This protein binds this small molecule.
Small molecule (SMILES): CCO/N=C/c1ccc(OCC[C@@H](C)CCN2CCN(c3ccncc3)C2=O)cc1

Sequence of chain 25.A:
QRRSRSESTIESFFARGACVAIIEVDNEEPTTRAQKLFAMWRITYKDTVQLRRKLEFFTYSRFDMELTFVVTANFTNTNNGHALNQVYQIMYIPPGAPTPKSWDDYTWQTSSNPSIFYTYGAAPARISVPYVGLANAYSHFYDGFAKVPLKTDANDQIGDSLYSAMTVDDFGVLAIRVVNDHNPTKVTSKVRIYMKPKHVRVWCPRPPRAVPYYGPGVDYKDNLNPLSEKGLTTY

Sequence of chain 25.C:
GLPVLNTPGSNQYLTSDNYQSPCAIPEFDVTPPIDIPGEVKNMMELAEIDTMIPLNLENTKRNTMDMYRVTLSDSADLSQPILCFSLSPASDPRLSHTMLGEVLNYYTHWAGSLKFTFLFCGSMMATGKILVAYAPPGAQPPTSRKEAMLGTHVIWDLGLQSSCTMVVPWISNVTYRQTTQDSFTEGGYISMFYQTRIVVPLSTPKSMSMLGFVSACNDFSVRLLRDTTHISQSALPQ

Binding-site contacts:
Ligand atom CAA contacts residue PRO179 of chain 25.A at 3.3 Å (hydrophobic).
Ligand atom OAC contacts residue PHE236 of chain 25.A at 3.5 Å.
Ligand atom CAR contacts residue TYR203 of chain 25.A at 3.7 Å (hydrophobic).
Ligand atom CAA contacts residue SER180 of chain 25.A at 3.6 Å.
Ligand atom CAN contacts residue ILE108 of chain 25.A at 3.7 Å (hydrophobic).
Ligand atom NBD contacts residue TYR110 of chain 25.A at 3.4 Å.
Ligand atom CAA contacts residue ILE155 of chain 25.A at 3.8 Å (hydrophobic).
Ligand atom NBD contacts residue PHE236 of chain 25.A at 3.6 Å.
Ligand atom CAB contacts residue TYR203 of chain 25.A at 3.6 Å (hydrophobic).
Ligand atom CAH contacts residue TYR110 of chain 25.A at 3.6 Å (hydrophobic).
Ligand atom CAJ contacts residue LEU132 of chain 25.A at 3.3 Å (hydrophobic).
Ligand atom CAE contacts residue TYR110 of chain 25.A at 3.8 Å (hydrophobic).
Ligand atom CBA contacts residue TYR110 of chain 25.A at 3.4 Å (hydrophobic).
Ligand atom OAC contacts residue THR109 of chain 25.A at 3.8 Å.
Ligand atom NAU contacts residue LYS111 of chain 25.A at 3.5 Å (salt-bridge).
Ligand atom CAE contacts residue SER204 of chain 25.A at 3.4 Å.
Ligand atom NAT contacts residue TYR157 of chain 25.A at 3.4 Å.
Ligand atom CAL contacts residue LEU132 of chain 25.A at 3.9 Å (hydrophobic).
Ligand atom CAG contacts residue TYR110 of chain 25.A at 3.7 Å (hydrophobic).
Ligand atom CAY contacts residue VAL194 of chain 25.A at 3.8 Å (hydrophobic).
Ligand atom CAS contacts residue TYR203 of chain 25.A at 3.7 Å (hydrophobic).
Ligand atom CAD contacts residue ILE192 of chain 25.A at 3.4 Å (hydrophobic).
Ligand atom OAC contacts residue TYR110 of chain 25.A at 3.6 Å.
Ligand atom NBC contacts residue PHE236 of chain 25.A at 3.7 Å.
Ligand atom CAA contacts residue ILE181 of chain 25.A at 3.8 Å (hydrophobic).
Ligand atom CAX contacts residue TYR110 of chain 25.A at 3.6 Å (hydrophobic).
Ligand atom CAQ contacts residue PHE236 of chain 25.A at 3.5 Å (hydrophobic).
Ligand atom CAJ contacts residue VAL194 of chain 25.A at 3.6 Å (hydrophobic).
Ligand atom OAV contacts residue ILE192 of chain 25.A at 3.1 Å.
Ligand atom CAO contacts residue PHE236 of chain 25.A at 3.7 Å (hydrophobic).
Ligand atom CAI contacts residue TYR157 of chain 25.A at 3.6 Å (hydrophobic).
Ligand atom CAF contacts residue LYS111 of chain 25.A at 3.6 Å.
Ligand atom NAT contacts residue ILE192 of chain 25.A at 3.8 Å.
Ligand atom CAL contacts residue MET130 of chain 25.A at 3.2 Å (hydrophobic).
Ligand atom CAK contacts residue TYR157 of chain 25.A at 3.6 Å (hydrophobic).
Ligand atom CAL contacts residue VAL194 of chain 25.A at 3.8 Å (hydrophobic).
Ligand atom CBB contacts residue MET130 of chain 25.A at 3.7 Å (hydrophobic).
Ligand atom CAM contacts residue TYR157 of chain 25.A at 3.8 Å (hydrophobic).
Ligand atom CAZ contacts residue VAL194 of chain 25.A at 3.9 Å (hydrophobic).
Ligand atom CAX contacts residue PHE236 of chain 25.A at 3.3 Å (hydrophobic).